A protein and the small-molecule ligand that binds it are described below.
Small molecule (SMILES): NCc1ccc(C(=O)O)cc1

Binding-site contacts:
Ligand atom C7 contacts residue TRP218 of chain 1.A at 3.2 Å (hydrophobic).
Ligand atom C6 contacts residue GLN195 of chain 1.A at 4.1 Å.
Ligand atom O contacts residue SER198 of chain 1.A at 3.9 Å.
Ligand atom N1 contacts residue GLY221 of chain 1.A at 4.2 Å.
Ligand atom C3 contacts residue SER193 of chain 1.A at 4.2 Å.
Ligand atom C1 contacts residue SO41 of chain 1.C at 4.1 Å.
Ligand atom C3 contacts residue CYS194 of chain 1.A at 4.1 Å (hydrophobic).
Ligand atom C5 contacts residue GLY219 of chain 1.A at 3.7 Å.
Ligand atom C7 contacts residue SER193 of chain 1.A at 3.0 Å.
Ligand atom C3 contacts residue TRP218 of chain 1.A at 4.1 Å (hydrophobic).
Ligand atom C contacts residue GLN195 of chain 1.A at 3.4 Å.
Ligand atom C7 contacts residue GLY219 of chain 1.A at 3.9 Å.
Ligand atom N1 contacts residue ASP192 of chain 1.A at 3.8 Å.
Ligand atom C6 contacts residue CYS222 of chain 1.A at 4.2 Å (hydrophobic).
Ligand atom C2 contacts residue CYS194 of chain 1.A at 3.7 Å (hydrophobic).
Ligand atom C1 contacts residue GLN195 of chain 1.A at 3.8 Å.
Ligand atom O contacts residue SO41 of chain 1.C at 2.1 Å (h-bond).
Ligand atom C6 contacts residue CYS194 of chain 1.A at 4.1 Å (hydrophobic).
Ligand atom C4 contacts residue SER193 of chain 1.A at 3.9 Å.
Ligand atom OXT contacts residue GLN195 of chain 1.A at 3.4 Å.
Ligand atom C5 contacts residue TRP218 of chain 1.A at 4.0 Å (hydrophobic).
Ligand atom C6 contacts residue GLY221 of chain 1.A at 4.2 Å.
Ligand atom C4 contacts residue GLY219 of chain 1.A at 3.9 Å.
Ligand atom N1 contacts residue TRP218 of chain 1.A at 4.1 Å.
Ligand atom C contacts residue SO41 of chain 1.C at 3.1 Å.
Ligand atom C3 contacts residue SER198 of chain 1.A at 3.9 Å.
Ligand atom N1 contacts residue SER193 of chain 1.A at 3.0 Å (h-bond).
Ligand atom O contacts residue GLN195 of chain 1.A at 3.4 Å.
Ligand atom O contacts residue GLY196 of chain 1.A at 3.9 Å.
Ligand atom C7 contacts residue GLY229 of chain 1.A at 3.9 Å.
Ligand atom C2 contacts residue SER198 of chain 1.A at 3.3 Å.
Ligand atom C5 contacts residue GLY221 of chain 1.A at 3.7 Å.
Ligand atom C6 contacts residue GLY219 of chain 1.A at 4.2 Å.
Ligand atom C3 contacts residue VAL216 of chain 1.A at 3.7 Å (hydrophobic).
Ligand atom C1 contacts residue CYS194 of chain 1.A at 3.9 Å (hydrophobic).
Ligand atom N1 contacts residue GLY229 of chain 1.A at 3.5 Å.
Ligand atom C contacts residue CYS194 of chain 1.A at 4.2 Å (hydrophobic).
Ligand atom C2 contacts residue SO41 of chain 1.C at 4.0 Å.
Ligand atom OXT contacts residue SO41 of chain 1.C at 3.0 Å (h-bond).
Ligand atom C4 contacts residue TRP218 of chain 1.A at 3.6 Å (hydrophobic).

Sequence of chain 1.A:
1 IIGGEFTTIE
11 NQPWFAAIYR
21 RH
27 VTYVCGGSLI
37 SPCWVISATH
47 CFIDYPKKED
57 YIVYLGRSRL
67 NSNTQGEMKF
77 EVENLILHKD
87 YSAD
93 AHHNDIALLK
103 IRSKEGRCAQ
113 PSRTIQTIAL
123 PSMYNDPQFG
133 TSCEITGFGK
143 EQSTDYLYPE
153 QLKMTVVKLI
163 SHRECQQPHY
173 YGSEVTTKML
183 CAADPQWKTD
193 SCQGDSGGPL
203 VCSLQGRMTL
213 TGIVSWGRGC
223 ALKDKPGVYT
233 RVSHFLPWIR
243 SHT